Binding-site contacts:
Ligand atom C3 contacts residue THR85 of chain 6.F at 4.3 Å.
Ligand atom C4 contacts residue ASN175 of chain 6.F at 4.2 Å.
Ligand atom N2 contacts residue THR85 of chain 6.F at 4.5 Å.
Ligand atom N2 contacts residue ASN175 of chain 6.F at 2.9 Å (h-bond).
Ligand atom O4 contacts residue NAG1 of chain 6.K at 2.3 Å (h-bond).
Ligand atom C3 contacts residue ASN175 of chain 6.F at 3.8 Å.
Ligand atom O6 contacts residue PHE173 of chain 6.F at 4.0 Å.
Ligand atom C5 contacts residue ASN175 of chain 6.F at 3.7 Å.
Ligand atom C1 contacts residue ASN175 of chain 6.F at 1.4 Å.
Ligand atom O6 contacts residue GLU174 of chain 6.F at 3.8 Å.
Ligand atom C2 contacts residue THR85 of chain 6.F at 4.5 Å.
Ligand atom C4 contacts residue NAG1 of chain 6.K at 3.5 Å.
Ligand atom C6 contacts residue NAG1 of chain 6.K at 4.2 Å.
Ligand atom O5 contacts residue ASN175 of chain 6.F at 2.4 Å (h-bond).
Ligand atom C3 contacts residue NAG1 of chain 6.K at 3.7 Å.
Ligand atom O5 contacts residue THR85 of chain 6.F at 4.3 Å.
Ligand atom N2 contacts residue PRO86 of chain 6.F at 3.9 Å.
Ligand atom C5 contacts residue NAG1 of chain 6.K at 3.8 Å.
Ligand atom O3 contacts residue NAG1 of chain 6.K at 3.9 Å.
Ligand atom C1 contacts residue THR85 of chain 6.F at 3.8 Å.
Ligand atom C8 contacts residue GLU87 of chain 6.F at 3.6 Å.
Ligand atom C8 contacts residue ASN175 of chain 6.F at 4.5 Å.
Ligand atom C1 contacts residue GLU174 of chain 6.F at 4.1 Å.
Ligand atom C7 contacts residue ASN175 of chain 6.F at 3.4 Å.
Ligand atom O5 contacts residue GLU174 of chain 6.F at 3.5 Å (salt-bridge).
Ligand atom C8 contacts residue ARG88 of chain 6.F at 4.3 Å.
Ligand atom O7 contacts residue ASN175 of chain 6.F at 3.5 Å (h-bond).
Ligand atom C2 contacts residue ASN175 of chain 6.F at 2.4 Å.
Ligand atom C5 contacts residue THR85 of chain 6.F at 4.0 Å.
Ligand atom O6 contacts residue THR85 of chain 6.F at 4.4 Å.
Ligand atom C8 contacts residue PRO86 of chain 6.F at 3.6 Å (hydrophobic).
Ligand atom C7 contacts residue PRO86 of chain 6.F at 4.3 Å (hydrophobic).

A small-molecule ligand and the protein it binds are described below.
Small molecule (SMILES): CC(=O)N[C@@H]1[C@@H](O)[C@H](O)[C@@H](CO)O[C@H]1O

Sequence of chain 6.F:
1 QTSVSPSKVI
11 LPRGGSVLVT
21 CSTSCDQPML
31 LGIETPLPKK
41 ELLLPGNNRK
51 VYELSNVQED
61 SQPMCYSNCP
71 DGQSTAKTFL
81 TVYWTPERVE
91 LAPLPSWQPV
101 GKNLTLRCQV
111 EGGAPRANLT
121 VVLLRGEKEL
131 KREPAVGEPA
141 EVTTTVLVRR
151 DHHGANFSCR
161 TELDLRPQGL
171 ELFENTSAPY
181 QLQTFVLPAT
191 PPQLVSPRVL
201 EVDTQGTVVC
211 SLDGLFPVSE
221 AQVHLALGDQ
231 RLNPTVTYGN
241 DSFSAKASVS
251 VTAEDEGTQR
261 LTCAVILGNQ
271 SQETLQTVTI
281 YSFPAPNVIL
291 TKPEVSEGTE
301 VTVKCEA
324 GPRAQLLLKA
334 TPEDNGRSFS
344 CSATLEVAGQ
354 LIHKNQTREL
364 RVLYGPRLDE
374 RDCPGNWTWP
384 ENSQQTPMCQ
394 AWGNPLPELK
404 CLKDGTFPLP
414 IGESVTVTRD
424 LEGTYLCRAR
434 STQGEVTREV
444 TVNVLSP